This protein binds this small molecule.
Small molecule (SMILES): Brc1cn[nH]c1

Sequence of chain 1.A:
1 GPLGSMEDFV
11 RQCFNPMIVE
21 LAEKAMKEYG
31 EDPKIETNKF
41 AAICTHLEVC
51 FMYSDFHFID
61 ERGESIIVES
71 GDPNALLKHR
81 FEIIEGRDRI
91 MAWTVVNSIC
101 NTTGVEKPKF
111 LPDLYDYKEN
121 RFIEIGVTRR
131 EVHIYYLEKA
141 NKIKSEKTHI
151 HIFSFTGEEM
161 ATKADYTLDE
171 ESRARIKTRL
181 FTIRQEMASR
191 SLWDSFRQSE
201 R

Binding-site contacts:
Ligand atom BR4 contacts residue GLU48 of chain 1.A at 3.9 Å.
Ligand atom N1 contacts residue MET52 of chain 1.A at 4.4 Å.
Ligand atom C5 contacts residue ASP55 of chain 1.A at 3.2 Å.
Ligand atom BR4 contacts residue ILE18 of chain 1.A at 3.4 Å.
Ligand atom N2 contacts residue ASP55 of chain 1.A at 3.1 Å (salt-bridge).
Ligand atom C4 contacts residue ASP55 of chain 1.A at 4.5 Å.
Ligand atom N2 contacts residue PHE51 of chain 1.A at 3.7 Å.
Ligand atom C3 contacts residue PHE51 of chain 1.A at 3.8 Å (hydrophobic).
Ligand atom BR4 contacts residue ASN15 of chain 1.A at 4.5 Å.
Ligand atom C4 contacts residue PHE51 of chain 1.A at 4.2 Å (hydrophobic).
Ligand atom C5 contacts residue PHE51 of chain 1.A at 4.3 Å (hydrophobic).
Ligand atom N1 contacts residue ASP55 of chain 1.A at 2.4 Å (salt-bridge).
Ligand atom C3 contacts residue ASP55 of chain 1.A at 4.5 Å.
Ligand atom C5 contacts residue MET52 of chain 1.A at 4.2 Å (hydrophobic).
Ligand atom N1 contacts residue PHE51 of chain 1.A at 4.0 Å.
Ligand atom C3 contacts residue MET17 of chain 1.A at 4.3 Å (hydrophobic).